Binding-site contacts:
Ligand atom N4 contacts residue CYS44 of chain 1.A at 3.2 Å (h-bond).
Ligand atom C3 contacts residue CYS44 of chain 1.A at 3.7 Å (hydrophobic).
Ligand atom C3 contacts residue MET49 of chain 1.A at 4.4 Å (hydrophobic).
Ligand atom N4 contacts residue THR25 of chain 1.A at 3.8 Å.
Ligand atom N5 contacts residue THR25 of chain 1.A at 3.9 Å.
Ligand atom C3 contacts residue HIS41 of chain 1.A at 3.8 Å.
Ligand atom N4 contacts residue MET49 of chain 1.A at 4.1 Å.
Ligand atom C2 contacts residue THR25 of chain 1.A at 4.0 Å.
Ligand atom C3 contacts residue THR25 of chain 1.A at 3.7 Å.
Ligand atom N5 contacts residue CYS44 of chain 1.A at 3.4 Å (h-bond).
Ligand atom C1 contacts residue HIS41 of chain 1.A at 3.3 Å.
Ligand atom N4 contacts residue HIS41 of chain 1.A at 2.7 Å (h-bond).
Ligand atom N5 contacts residue THR45 of chain 1.A at 3.9 Å.
Ligand atom N5 contacts residue MET49 of chain 1.A at 4.4 Å.
Ligand atom C2 contacts residue HIS41 of chain 1.A at 3.8 Å.
Ligand atom N5 contacts residue SER46 of chain 1.A at 3.8 Å.

Sequence of chain 1.A:
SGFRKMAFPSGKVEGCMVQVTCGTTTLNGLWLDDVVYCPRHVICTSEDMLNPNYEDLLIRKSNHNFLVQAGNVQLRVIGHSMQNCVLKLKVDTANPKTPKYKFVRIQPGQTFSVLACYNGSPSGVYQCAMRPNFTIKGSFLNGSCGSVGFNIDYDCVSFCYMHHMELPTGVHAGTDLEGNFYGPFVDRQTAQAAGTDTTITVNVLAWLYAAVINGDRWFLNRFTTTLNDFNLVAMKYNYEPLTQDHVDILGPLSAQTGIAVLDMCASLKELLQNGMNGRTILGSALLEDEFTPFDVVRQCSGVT

This protein binds this small molecule.
Small molecule (SMILES): CCC(N)=[NH2+]